Sequence of chain 1.A:
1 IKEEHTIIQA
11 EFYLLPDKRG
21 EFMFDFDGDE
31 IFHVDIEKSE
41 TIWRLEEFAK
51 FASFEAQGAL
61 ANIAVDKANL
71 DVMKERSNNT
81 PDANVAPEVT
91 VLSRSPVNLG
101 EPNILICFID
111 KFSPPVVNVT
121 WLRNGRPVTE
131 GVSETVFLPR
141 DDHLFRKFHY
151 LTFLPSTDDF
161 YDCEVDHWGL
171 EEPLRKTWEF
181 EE

Binding-site contacts:
Ligand atom C7 contacts residue ASN46 of chain 1.B at 3.6 Å.
Ligand atom C4 contacts residue ASN46 of chain 1.B at 4.3 Å.
Ligand atom C3 contacts residue ASN46 of chain 1.B at 3.8 Å.
Ligand atom C5 contacts residue ASN46 of chain 1.B at 3.7 Å.
Ligand atom O7 contacts residue LYS2 of chain 1.A at 3.9 Å.
Ligand atom C6 contacts residue GLN49 of chain 1.B at 4.0 Å.
Ligand atom C1 contacts residue ASN46 of chain 1.B at 1.4 Å.
Ligand atom O5 contacts residue GLN49 of chain 1.B at 3.1 Å.
Ligand atom O7 contacts residue ILE1 of chain 1.A at 2.6 Å (h-bond).
Ligand atom O6 contacts residue GLN49 of chain 1.B at 4.3 Å.
Ligand atom C1 contacts residue GLN49 of chain 1.B at 3.9 Å.
Ligand atom O5 contacts residue ASN46 of chain 1.B at 2.4 Å (h-bond).
Ligand atom O7 contacts residue ASN46 of chain 1.B at 3.5 Å (h-bond).
Ligand atom C7 contacts residue ILE1 of chain 1.A at 3.8 Å (hydrophobic).
Ligand atom C1 contacts residue ILE1 of chain 1.A at 4.1 Å (hydrophobic).
Ligand atom C5 contacts residue GLN49 of chain 1.B at 4.2 Å.
Ligand atom N2 contacts residue ASN46 of chain 1.B at 2.8 Å (h-bond).
Ligand atom C2 contacts residue ASN46 of chain 1.B at 2.5 Å.

Sequence of chain 1.B:
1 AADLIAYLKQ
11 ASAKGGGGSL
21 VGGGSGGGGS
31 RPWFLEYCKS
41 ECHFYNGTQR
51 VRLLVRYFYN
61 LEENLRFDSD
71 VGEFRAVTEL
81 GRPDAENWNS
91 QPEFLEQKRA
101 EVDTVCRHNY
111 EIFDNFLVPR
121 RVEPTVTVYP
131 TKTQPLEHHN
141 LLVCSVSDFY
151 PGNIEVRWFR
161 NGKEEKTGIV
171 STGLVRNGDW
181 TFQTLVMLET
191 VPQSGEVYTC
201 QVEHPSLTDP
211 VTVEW

A protein and the small-molecule ligand that binds it are described below.
Small molecule (SMILES): CC(=O)N[C@@H]1[C@@H](O)[C@H](O)[C@@H](CO)O[C@H]1O